Sequence of chain 8.A:
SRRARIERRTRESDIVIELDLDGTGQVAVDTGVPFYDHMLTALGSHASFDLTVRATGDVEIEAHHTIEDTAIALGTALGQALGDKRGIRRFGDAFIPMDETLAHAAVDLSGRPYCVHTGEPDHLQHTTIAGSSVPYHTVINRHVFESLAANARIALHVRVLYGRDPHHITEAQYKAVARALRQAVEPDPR

Sequence of chain 24.A:
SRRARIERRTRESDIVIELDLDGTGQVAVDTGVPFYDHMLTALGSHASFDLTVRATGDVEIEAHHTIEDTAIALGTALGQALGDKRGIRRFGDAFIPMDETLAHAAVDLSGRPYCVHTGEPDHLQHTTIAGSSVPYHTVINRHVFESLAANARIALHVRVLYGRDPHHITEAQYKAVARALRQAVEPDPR

The protein below binds the small molecule below.
Small molecule (SMILES): Nc1nc[nH]n1

Sequence of chain 20.A:
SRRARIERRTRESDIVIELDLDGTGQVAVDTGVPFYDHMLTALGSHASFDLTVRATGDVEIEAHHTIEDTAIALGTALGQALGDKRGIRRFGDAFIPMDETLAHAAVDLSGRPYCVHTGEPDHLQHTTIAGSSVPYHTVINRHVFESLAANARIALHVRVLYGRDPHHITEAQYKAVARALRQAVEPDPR

Binding-site contacts:
Ligand atom C3 contacts residue HIS183 of chain 24.A at 4.3 Å.
Ligand atom C5 contacts residue GLU186 of chain 24.A at 3.9 Å.
Ligand atom N4 contacts residue HIS79 of chain 8.A at 3.2 Å (h-bond).
Ligand atom N2 contacts residue HIS80 of chain 8.A at 3.5 Å (h-bond).
Ligand atom C5 contacts residue MN1 of chain 24.D at 3.3 Å.
Ligand atom N4 contacts residue MET113 of chain 24.A at 3.5 Å.
Ligand atom N3A contacts residue GLU83 of chain 8.A at 3.6 Å (salt-bridge).
Ligand atom N1 contacts residue HIS79 of chain 8.A at 4.4 Å.
Ligand atom C5 contacts residue GLU83 of chain 8.A at 4.0 Å.
Ligand atom C3 contacts residue MN1 of chain 8.C at 3.3 Å.
Ligand atom N4 contacts residue MN1 of chain 8.C at 2.2 Å.
Ligand atom N2 contacts residue GLU186 of chain 24.A at 3.9 Å.
Ligand atom C5 contacts residue HIS79 of chain 8.A at 3.2 Å.
Ligand atom N1 contacts residue MET113 of chain 24.A at 3.5 Å.
Ligand atom C5 contacts residue HIS183 of chain 24.A at 3.6 Å.
Ligand atom N2 contacts residue MN1 of chain 8.C at 4.4 Å.
Ligand atom N1 contacts residue HIS182 of chain 24.A at 3.1 Å (h-bond).
Ligand atom N3A contacts residue MN1 of chain 8.C at 3.6 Å.
Ligand atom N2 contacts residue MET113 of chain 24.A at 3.3 Å.
Ligand atom N4 contacts residue HIS80 of chain 8.A at 4.4 Å.
Ligand atom C5 contacts residue HIS182 of chain 24.A at 3.3 Å.
Ligand atom N1 contacts residue MN1 of chain 24.D at 2.2 Å.
Ligand atom N4 contacts residue GLU83 of chain 8.A at 3.1 Å (salt-bridge).
Ligand atom N3A contacts residue ARG127 of chain 20.A at 3.2 Å (salt-bridge).
Ligand atom N4 contacts residue HIS183 of chain 24.A at 3.2 Å (h-bond).
Ligand atom C3 contacts residue MN1 of chain 24.D at 4.2 Å.
Ligand atom N4 contacts residue MN1 of chain 24.D at 4.4 Å.
Ligand atom C5 contacts residue MN1 of chain 8.C at 3.2 Å.
Ligand atom N2 contacts residue MN1 of chain 24.D at 3.1 Å.
Ligand atom C3 contacts residue HIS80 of chain 8.A at 4.3 Å.
Ligand atom C5 contacts residue MET113 of chain 24.A at 3.6 Å (hydrophobic).
Ligand atom N1 contacts residue MN1 of chain 8.C at 4.3 Å.
Ligand atom C5 contacts residue HIS80 of chain 8.A at 3.7 Å.
Ligand atom N3A contacts residue MET113 of chain 24.A at 3.8 Å.
Ligand atom C3 contacts residue GLU83 of chain 8.A at 3.6 Å.
Ligand atom N1 contacts residue HIS53 of chain 24.A at 4.4 Å.
Ligand atom N1 contacts residue GLU186 of chain 24.A at 3.1 Å (salt-bridge).
Ligand atom C3 contacts residue MET113 of chain 24.A at 3.2 Å (hydrophobic).
Ligand atom N1 contacts residue HIS80 of chain 8.A at 2.9 Å (h-bond).
Ligand atom C3 contacts residue ARG127 of chain 20.A at 4.2 Å.